A protein and the small-molecule ligand that binds it are described below.
Small molecule (SMILES): CC/C=C\C[C@@H]1O[C@@H]1C/C=C\CCCCCCCC(=O)O

Sequence of chain 1.F:
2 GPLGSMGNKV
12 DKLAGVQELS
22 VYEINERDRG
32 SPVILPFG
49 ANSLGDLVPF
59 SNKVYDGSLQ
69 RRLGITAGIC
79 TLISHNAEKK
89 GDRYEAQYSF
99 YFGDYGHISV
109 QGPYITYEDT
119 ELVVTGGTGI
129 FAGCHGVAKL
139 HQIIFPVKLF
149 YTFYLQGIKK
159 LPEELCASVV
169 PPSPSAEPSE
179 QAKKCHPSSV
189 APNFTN

Binding-site contacts:
Ligand atom C15 contacts residue LEU147 of chain 1.F at 4.1 Å (hydrophobic).
Ligand atom C18 contacts residue PHE58 of chain 1.F at 4.0 Å (hydrophobic).
Ligand atom C7 contacts residue PRO144 of chain 1.F at 4.2 Å (hydrophobic).
Ligand atom C4 contacts residue PRO144 of chain 1.F at 4.2 Å (hydrophobic).
Ligand atom C12 contacts residue PHE58 of chain 1.F at 3.9 Å (hydrophobic).
Ligand atom C8 contacts residue TYR92 of chain 1.F at 3.9 Å (hydrophobic).
Ligand atom C1 contacts residue PRO33 of chain 1.F at 4.0 Å (hydrophobic).
Ligand atom O1 contacts residue PRO144 of chain 1.F at 4.2 Å.
Ligand atom O2 contacts residue ARG28 of chain 1.F at 2.5 Å (salt-bridge).
Ligand atom C10 contacts residue CYS78 of chain 1.F at 4.2 Å (hydrophobic).
Ligand atom C15 contacts residue GLU24 of chain 1.F at 3.2 Å.
Ligand atom C17 contacts residue TYR149 of chain 1.F at 4.2 Å (hydrophobic).
Ligand atom O3 contacts residue ASN60 of chain 1.F at 3.9 Å.
Ligand atom C13 contacts residue ASN60 of chain 1.F at 3.6 Å.
Ligand atom O2 contacts residue PRO33 of chain 1.F at 3.6 Å.
Ligand atom C16 contacts residue PHE58 of chain 1.F at 3.9 Å (hydrophobic).
Ligand atom C15 contacts residue ASN60 of chain 1.F at 3.5 Å.
Ligand atom C6 contacts residue PHE143 of chain 1.F at 3.8 Å (hydrophobic).
Ligand atom C13 contacts residue PHE58 of chain 1.F at 3.5 Å (hydrophobic).
Ligand atom C9 contacts residue TYR92 of chain 1.F at 3.8 Å (hydrophobic).
Ligand atom O1 contacts residue ARG28 of chain 1.F at 2.6 Å (salt-bridge).
Ligand atom C16 contacts residue TYR149 of chain 1.F at 3.6 Å (hydrophobic).
Ligand atom O3 contacts residue PHE58 of chain 1.F at 4.0 Å.
Ligand atom C16 contacts residue GLU24 of chain 1.F at 3.3 Å.
Ligand atom C15 contacts residue PHE58 of chain 1.F at 3.9 Å (hydrophobic).
Ligand atom C18 contacts residue TYR112 of chain 1.F at 4.0 Å (hydrophobic).
Ligand atom C10 contacts residue TYR112 of chain 1.F at 3.7 Å (hydrophobic).
Ligand atom C12 contacts residue PRO33 of chain 1.F at 3.9 Å (hydrophobic).
Ligand atom C1 contacts residue ARG28 of chain 1.F at 2.9 Å.
Ligand atom O3 contacts residue PRO33 of chain 1.F at 3.9 Å.
Ligand atom C18 contacts residue TYR149 of chain 1.F at 4.0 Å (hydrophobic).
Ligand atom C9 contacts residue VAL56 of chain 1.F at 3.8 Å (hydrophobic).
Ligand atom C18 contacts residue TYR96 of chain 1.F at 3.2 Å (hydrophobic).
Ligand atom C3 contacts residue PRO144 of chain 1.F at 3.9 Å (hydrophobic).
Ligand atom C17 contacts residue TYR112 of chain 1.F at 4.0 Å (hydrophobic).
Ligand atom C8 contacts residue VAL56 of chain 1.F at 4.0 Å (hydrophobic).
Ligand atom C9 contacts residue TYR112 of chain 1.F at 4.1 Å (hydrophobic).
Ligand atom C14 contacts residue ASN60 of chain 1.F at 4.0 Å.
Ligand atom C3 contacts residue PRO33 of chain 1.F at 3.7 Å (hydrophobic).
Ligand atom C5 contacts residue ILE35 of chain 1.F at 3.9 Å (hydrophobic).